Binding-site contacts:
Ligand atom O2P contacts residue SER190 of chain 1.B at 3.4 Å (h-bond).
Ligand atom O4 contacts residue GLY118 of chain 1.B at 4.0 Å.
Ligand atom O5 contacts residue GLU164 of chain 1.B at 2.5 Å (salt-bridge).
Ligand atom P contacts residue VAL191 of chain 1.B at 3.4 Å.
Ligand atom O3P contacts residue VAL191 of chain 1.B at 2.8 Å (h-bond).
Ligand atom O5 contacts residue LYS525 of chain 1.B at 3.2 Å (salt-bridge).
Ligand atom C3 contacts residue GLU161 of chain 1.B at 3.6 Å.
Ligand atom O4 contacts residue SER269 of chain 1.B at 3.9 Å.
Ligand atom P contacts residue SER190 of chain 1.B at 3.4 Å.
Ligand atom C5 contacts residue GLY118 of chain 1.B at 3.7 Å.
Ligand atom P contacts residue LYS525 of chain 1.B at 3.9 Å.
Ligand atom O1 contacts residue SER268 of chain 1.B at 3.5 Å.
Ligand atom O4 contacts residue SER121 of chain 1.B at 3.9 Å.
Ligand atom O3 contacts residue THR120 of chain 1.B at 4.0 Å.
Ligand atom C5 contacts residue GLU164 of chain 1.B at 3.2 Å.
Ligand atom P contacts residue SER121 of chain 1.B at 3.9 Å.
Ligand atom O2P contacts residue VAL191 of chain 1.B at 3.0 Å (h-bond).
Ligand atom O2 contacts residue GLU161 of chain 1.B at 3.5 Å (salt-bridge).
Ligand atom O3P contacts residue SER190 of chain 1.B at 3.5 Å.
Ligand atom O4 contacts residue GLY119 of chain 1.B at 3.9 Å.
Ligand atom O2P contacts residue LYS525 of chain 1.B at 3.7 Å.
Ligand atom C1 contacts residue SER269 of chain 1.B at 3.1 Å.
Ligand atom C6 contacts residue GLU164 of chain 1.B at 3.4 Å.
Ligand atom O1P contacts residue VAL191 of chain 1.B at 3.9 Å.
Ligand atom C1 contacts residue ARG270 of chain 1.B at 3.2 Å.
Ligand atom C6 contacts residue GLY118 of chain 1.B at 3.4 Å.
Ligand atom O3 contacts residue GLU161 of chain 1.B at 2.6 Å (salt-bridge).
Ligand atom O1 contacts residue SER269 of chain 1.B at 3.2 Å (h-bond).
Ligand atom O6 contacts residue SER269 of chain 1.B at 4.0 Å.
Ligand atom O1P contacts residue SER190 of chain 1.B at 2.4 Å (h-bond).
Ligand atom O2 contacts residue HIS362 of chain 1.B at 3.1 Å (h-bond).
Ligand atom O3P contacts residue SER121 of chain 1.B at 2.4 Å (h-bond).
Ligand atom O1 contacts residue ARG270 of chain 1.B at 3.0 Å (salt-bridge).
Ligand atom O2P contacts residue GLY192 of chain 1.B at 2.7 Å (h-bond).
Ligand atom O6 contacts residue LYS525 of chain 1.B at 3.1 Å (salt-bridge).
Ligand atom O3 contacts residue GLY119 of chain 1.B at 3.6 Å.
Ligand atom C4 contacts residue SER269 of chain 1.B at 3.8 Å.
Ligand atom C6 contacts residue LYS525 of chain 1.B at 3.8 Å.
Ligand atom O1P contacts residue ALA195 of chain 1.B at 3.7 Å.
Ligand atom O4 contacts residue THR120 of chain 1.B at 3.0 Å (h-bond).

Sequence of chain 1.B:
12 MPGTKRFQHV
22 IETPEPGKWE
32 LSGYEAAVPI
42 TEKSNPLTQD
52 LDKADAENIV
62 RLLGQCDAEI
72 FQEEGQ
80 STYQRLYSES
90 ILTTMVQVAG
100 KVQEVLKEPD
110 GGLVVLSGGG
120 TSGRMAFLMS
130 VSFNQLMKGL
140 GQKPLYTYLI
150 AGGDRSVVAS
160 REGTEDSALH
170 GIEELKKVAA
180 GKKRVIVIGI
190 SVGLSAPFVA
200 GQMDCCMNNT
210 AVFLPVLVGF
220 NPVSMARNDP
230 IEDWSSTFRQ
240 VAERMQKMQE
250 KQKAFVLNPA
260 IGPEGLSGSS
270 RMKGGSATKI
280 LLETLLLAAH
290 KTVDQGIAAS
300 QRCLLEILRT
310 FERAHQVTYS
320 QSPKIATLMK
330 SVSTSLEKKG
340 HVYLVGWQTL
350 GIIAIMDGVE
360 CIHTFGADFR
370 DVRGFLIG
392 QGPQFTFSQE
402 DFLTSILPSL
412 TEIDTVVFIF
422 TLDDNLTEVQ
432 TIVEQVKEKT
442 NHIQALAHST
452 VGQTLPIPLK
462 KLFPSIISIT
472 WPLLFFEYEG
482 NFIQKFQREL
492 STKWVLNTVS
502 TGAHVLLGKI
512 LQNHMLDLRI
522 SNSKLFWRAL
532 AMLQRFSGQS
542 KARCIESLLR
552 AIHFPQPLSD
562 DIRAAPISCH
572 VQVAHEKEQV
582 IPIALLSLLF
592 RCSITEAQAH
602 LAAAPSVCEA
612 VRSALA

A small-molecule ligand and the protein it binds are described below.
Small molecule (SMILES): O=P(O)(O)OC[C@@H](O)[C@@H](O)[C@H](O)[C@@H](O)CO